This protein binds this small molecule.
Small molecule (SMILES): CC(=O)N[C@@H]1[C@@H](O)[C@H](O)[C@@H](CO)O[C@H]1O

Binding-site contacts:
Ligand atom C8 contacts residue MET118 of chain 53.A at 4.3 Å (hydrophobic).
Ligand atom N2 contacts residue ASN67 of chain 53.A at 2.9 Å (h-bond).
Ligand atom C8 contacts residue PHE90 of chain 53.A at 3.9 Å (hydrophobic).
Ligand atom O7 contacts residue ASN67 of chain 53.A at 4.1 Å.
Ligand atom C1 contacts residue ASN67 of chain 53.A at 1.4 Å.
Ligand atom C5 contacts residue ASN67 of chain 53.A at 3.7 Å.
Ligand atom O5 contacts residue ASN67 of chain 53.A at 2.4 Å (h-bond).
Ligand atom C4 contacts residue ASN67 of chain 53.A at 4.2 Å.
Ligand atom C3 contacts residue ASN67 of chain 53.A at 3.8 Å.
Ligand atom C7 contacts residue ASN67 of chain 53.A at 3.7 Å.
Ligand atom C8 contacts residue ASN67 of chain 53.A at 4.2 Å.
Ligand atom C2 contacts residue ASN67 of chain 53.A at 2.5 Å.

Sequence of chain 53.A:
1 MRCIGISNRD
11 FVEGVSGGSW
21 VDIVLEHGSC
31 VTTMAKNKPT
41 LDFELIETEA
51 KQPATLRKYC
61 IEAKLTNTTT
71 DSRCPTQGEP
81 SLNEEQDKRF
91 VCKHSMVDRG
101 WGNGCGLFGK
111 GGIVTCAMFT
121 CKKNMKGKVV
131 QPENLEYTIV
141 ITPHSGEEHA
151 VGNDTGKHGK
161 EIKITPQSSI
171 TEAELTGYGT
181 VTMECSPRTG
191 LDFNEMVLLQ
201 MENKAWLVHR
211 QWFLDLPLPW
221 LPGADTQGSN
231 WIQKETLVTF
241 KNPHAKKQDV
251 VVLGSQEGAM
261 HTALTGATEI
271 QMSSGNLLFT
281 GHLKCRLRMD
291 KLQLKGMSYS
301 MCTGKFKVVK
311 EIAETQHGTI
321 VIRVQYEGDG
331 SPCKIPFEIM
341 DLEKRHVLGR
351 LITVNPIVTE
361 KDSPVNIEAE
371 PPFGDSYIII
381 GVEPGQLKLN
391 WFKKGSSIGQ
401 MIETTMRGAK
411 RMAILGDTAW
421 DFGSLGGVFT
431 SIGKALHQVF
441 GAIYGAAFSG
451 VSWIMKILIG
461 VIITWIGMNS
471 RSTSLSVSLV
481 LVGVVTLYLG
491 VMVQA